Binding-site contacts:
Ligand atom C5 contacts residue HIS179 of chain 1.B at 3.5 Å.
Ligand atom C contacts residue ARG149 of chain 1.B at 3.7 Å.
Ligand atom O2P contacts residue TYR363 of chain 1.B at 2.8 Å (h-bond).
Ligand atom C contacts residue TYR275 of chain 1.A at 3.2 Å (hydrophobic).
Ligand atom O1P contacts residue TYR363 of chain 1.B at 3.4 Å.
Ligand atom O3P contacts residue SER214 of chain 1.B at 3.0 Å (h-bond).
Ligand atom P contacts residue ILE232 of chain 1.B at 3.6 Å.
Ligand atom O3P contacts residue ALA213 of chain 1.B at 3.4 Å.
Ligand atom O contacts residue TYR275 of chain 1.A at 3.1 Å (h-bond).
Ligand atom O1P contacts residue ILE232 of chain 1.B at 2.6 Å (h-bond).
Ligand atom CB contacts residue LYS54 of chain 1.B at 3.6 Å.
Ligand atom O contacts residue ARG149 of chain 1.B at 2.7 Å (salt-bridge).
Ligand atom C4 contacts residue HIS179 of chain 1.B at 3.4 Å.
Ligand atom CA contacts residue TYR275 of chain 1.A at 3.3 Å (hydrophobic).
Ligand atom O contacts residue ALA322 of chain 1.A at 3.5 Å.
Ligand atom C5 contacts residue ALA213 of chain 1.B at 3.7 Å (hydrophobic).
Ligand atom N contacts residue LYS54 of chain 1.B at 2.8 Å (salt-bridge).
Ligand atom C3 contacts residue HIS179 of chain 1.B at 3.4 Å.
Ligand atom CB contacts residue MET323 of chain 1.A at 3.5 Å (hydrophobic).
Ligand atom N1 contacts residue ARG229 of chain 1.B at 3.0 Å (salt-bridge).
Ligand atom ND contacts residue ALA322 of chain 1.A at 3.5 Å.
Ligand atom OG contacts residue MET323 of chain 1.A at 3.5 Å.
Ligand atom CA contacts residue LYS54 of chain 1.B at 3.6 Å.
Ligand atom C contacts residue MET323 of chain 1.A at 3.7 Å (hydrophobic).
Ligand atom N1 contacts residue HIS179 of chain 1.B at 3.7 Å.
Ligand atom C6 contacts residue ALA213 of chain 1.B at 3.5 Å (hydrophobic).
Ligand atom C2 contacts residue HIS179 of chain 1.B at 3.5 Å.
Ligand atom ND contacts residue MET323 of chain 1.A at 2.9 Å (h-bond).
Ligand atom O3P contacts residue GLY231 of chain 1.B at 3.4 Å (h-bond).
Ligand atom O4P contacts residue ALA213 of chain 1.B at 3.5 Å.
Ligand atom O3 contacts residue ARG149 of chain 1.B at 3.6 Å (salt-bridge).
Ligand atom ND contacts residue TYR275 of chain 1.A at 3.6 Å.
Ligand atom O1P contacts residue TYR58 of chain 1.B at 3.0 Å (h-bond).
Ligand atom C6 contacts residue HIS179 of chain 1.B at 3.7 Å.
Ligand atom C5A contacts residue TYR58 of chain 1.B at 3.6 Å (hydrophobic).
Ligand atom O3 contacts residue HIS179 of chain 1.B at 3.6 Å.
Ligand atom O1P contacts residue GLY231 of chain 1.B at 3.4 Å.
Ligand atom OG contacts residue TYR294 of chain 1.A at 3.0 Å (h-bond).
Ligand atom C5A contacts residue ALA213 of chain 1.B at 3.4 Å (hydrophobic).
Ligand atom O3P contacts residue ILE232 of chain 1.B at 3.6 Å.

Sequence of chain 1.A:
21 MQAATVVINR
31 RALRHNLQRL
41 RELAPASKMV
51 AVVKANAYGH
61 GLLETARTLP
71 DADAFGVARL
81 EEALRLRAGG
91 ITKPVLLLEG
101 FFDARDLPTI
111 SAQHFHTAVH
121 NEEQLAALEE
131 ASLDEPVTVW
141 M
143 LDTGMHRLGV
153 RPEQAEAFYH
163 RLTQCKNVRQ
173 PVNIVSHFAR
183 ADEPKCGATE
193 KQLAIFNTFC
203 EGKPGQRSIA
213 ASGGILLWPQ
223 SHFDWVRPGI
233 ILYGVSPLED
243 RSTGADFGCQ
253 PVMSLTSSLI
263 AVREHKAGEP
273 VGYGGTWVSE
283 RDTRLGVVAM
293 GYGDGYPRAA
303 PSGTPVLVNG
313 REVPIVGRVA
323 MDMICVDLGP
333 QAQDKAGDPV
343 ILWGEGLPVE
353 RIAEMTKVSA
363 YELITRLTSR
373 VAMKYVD

Sequence of chain 1.B:
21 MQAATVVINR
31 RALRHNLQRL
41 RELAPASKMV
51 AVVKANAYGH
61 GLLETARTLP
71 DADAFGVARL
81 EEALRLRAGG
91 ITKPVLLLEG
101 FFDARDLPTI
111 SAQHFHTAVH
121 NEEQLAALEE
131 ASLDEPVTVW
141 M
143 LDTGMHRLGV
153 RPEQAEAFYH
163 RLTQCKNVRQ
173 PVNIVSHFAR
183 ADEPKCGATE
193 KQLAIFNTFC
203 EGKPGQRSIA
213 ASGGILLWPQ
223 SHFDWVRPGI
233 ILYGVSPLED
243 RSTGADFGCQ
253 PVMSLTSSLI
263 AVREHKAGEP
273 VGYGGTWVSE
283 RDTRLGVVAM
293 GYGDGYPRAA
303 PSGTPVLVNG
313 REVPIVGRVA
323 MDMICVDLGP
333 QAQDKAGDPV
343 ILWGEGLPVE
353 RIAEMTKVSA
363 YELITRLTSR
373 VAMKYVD

This protein binds this small molecule.
Small molecule (SMILES): Cc1ncc(COP(=O)(O)O)c(CN[C@@H]2CONC2=O)c1O